Sequence of chain 1.E:
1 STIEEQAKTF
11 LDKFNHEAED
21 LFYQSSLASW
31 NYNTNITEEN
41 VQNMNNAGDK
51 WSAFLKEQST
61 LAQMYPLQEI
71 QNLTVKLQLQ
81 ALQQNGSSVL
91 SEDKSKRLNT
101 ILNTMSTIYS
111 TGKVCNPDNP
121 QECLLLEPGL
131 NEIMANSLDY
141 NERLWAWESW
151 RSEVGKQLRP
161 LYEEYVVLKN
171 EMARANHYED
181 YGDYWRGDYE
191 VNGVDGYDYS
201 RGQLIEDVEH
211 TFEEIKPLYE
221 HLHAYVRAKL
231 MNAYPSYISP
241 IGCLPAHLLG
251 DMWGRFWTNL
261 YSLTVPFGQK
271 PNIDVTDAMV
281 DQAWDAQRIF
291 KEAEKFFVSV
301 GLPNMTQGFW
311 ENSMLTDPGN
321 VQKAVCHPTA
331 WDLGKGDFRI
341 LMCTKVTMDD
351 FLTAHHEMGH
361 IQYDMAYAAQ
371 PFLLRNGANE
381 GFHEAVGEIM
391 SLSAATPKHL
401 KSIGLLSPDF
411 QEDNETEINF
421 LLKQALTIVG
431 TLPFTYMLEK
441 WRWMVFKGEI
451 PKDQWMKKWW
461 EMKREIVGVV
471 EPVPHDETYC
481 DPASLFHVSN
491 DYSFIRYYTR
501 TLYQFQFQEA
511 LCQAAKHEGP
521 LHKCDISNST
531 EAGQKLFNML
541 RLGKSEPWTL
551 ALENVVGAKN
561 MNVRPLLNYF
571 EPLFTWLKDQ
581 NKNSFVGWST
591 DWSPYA

Binding-site contacts:
Ligand atom C2 contacts residue THR74 of chain 1.E at 4.2 Å.
Ligand atom C1 contacts residue THR74 of chain 1.E at 3.7 Å.
Ligand atom O7 contacts residue ASN72 of chain 1.E at 3.4 Å (h-bond).
Ligand atom O5 contacts residue THR74 of chain 1.E at 4.5 Å.
Ligand atom C8 contacts residue LEU73 of chain 1.E at 4.5 Å (hydrophobic).
Ligand atom C7 contacts residue ASN72 of chain 1.E at 3.3 Å.
Ligand atom C1 contacts residue ASN72 of chain 1.E at 1.4 Å.
Ligand atom C4 contacts residue ASN72 of chain 1.E at 4.2 Å.
Ligand atom N2 contacts residue ASN72 of chain 1.E at 2.9 Å (h-bond).
Ligand atom C3 contacts residue ASN72 of chain 1.E at 3.8 Å.
Ligand atom C5 contacts residue THR74 of chain 1.E at 4.5 Å.
Ligand atom C5 contacts residue ASN72 of chain 1.E at 3.7 Å.
Ligand atom C8 contacts residue ASN72 of chain 1.E at 4.5 Å.
Ligand atom N2 contacts residue THR74 of chain 1.E at 4.0 Å.
Ligand atom C2 contacts residue ASN72 of chain 1.E at 2.5 Å.
Ligand atom O5 contacts residue ASN72 of chain 1.E at 2.4 Å (h-bond).
Ligand atom C3 contacts residue THR74 of chain 1.E at 4.2 Å.

A protein and the small-molecule ligand that binds it are described below.
Small molecule (SMILES): CC(=O)N[C@@H]1[C@@H](O)[C@H](O)[C@@H](CO)O[C@H]1O